Sequence of chain 1.B:
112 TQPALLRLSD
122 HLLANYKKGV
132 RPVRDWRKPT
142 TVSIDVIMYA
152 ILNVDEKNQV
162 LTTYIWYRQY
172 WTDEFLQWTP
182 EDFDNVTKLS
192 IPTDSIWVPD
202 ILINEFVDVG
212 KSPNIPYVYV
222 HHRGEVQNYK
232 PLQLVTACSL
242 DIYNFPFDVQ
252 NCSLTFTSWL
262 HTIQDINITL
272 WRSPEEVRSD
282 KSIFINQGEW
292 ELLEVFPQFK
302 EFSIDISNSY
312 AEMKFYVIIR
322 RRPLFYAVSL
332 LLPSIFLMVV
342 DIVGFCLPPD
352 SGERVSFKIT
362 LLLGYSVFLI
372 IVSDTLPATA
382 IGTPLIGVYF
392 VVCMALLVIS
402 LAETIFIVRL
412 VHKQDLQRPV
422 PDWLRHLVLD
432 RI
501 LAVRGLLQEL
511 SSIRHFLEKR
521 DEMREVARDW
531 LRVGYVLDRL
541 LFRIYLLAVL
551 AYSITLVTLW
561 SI

Binding-site contacts:
Ligand atom C12 contacts residue ARG169 of chain 1.B at 3.5 Å.
Ligand atom C11 contacts residue ASP146 of chain 1.B at 3.5 Å.
Ligand atom C22 contacts residue SER259 of chain 1.E at 4.1 Å.
Ligand atom C13 contacts residue TRP167 of chain 1.B at 3.4 Å (hydrophobic).
Ligand atom C02 contacts residue ILE305 of chain 1.E at 4.1 Å (hydrophobic).
Ligand atom C01 contacts residue ARG169 of chain 1.B at 3.8 Å.
Ligand atom C09 contacts residue ARG169 of chain 1.B at 3.9 Å.
Ligand atom C09 contacts residue ILE148 of chain 1.B at 4.2 Å (hydrophobic).
Ligand atom O07 contacts residue TRP260 of chain 1.E at 4.1 Å.
Ligand atom N05 contacts residue TRP167 of chain 1.B at 3.5 Å.
Ligand atom C16 contacts residue TRP260 of chain 1.E at 3.4 Å (hydrophobic).
Ligand atom C15 contacts residue TRP167 of chain 1.B at 3.7 Å (hydrophobic).
Ligand atom C08 contacts residue TYR230 of chain 1.B at 4.2 Å (hydrophobic).
Ligand atom C08 contacts residue ARG169 of chain 1.B at 4.1 Å.
Ligand atom C10 contacts residue ARG169 of chain 1.B at 3.5 Å.
Ligand atom C20 contacts residue TRP167 of chain 1.B at 3.8 Å (hydrophobic).
Ligand atom C10 contacts residue ILE148 of chain 1.B at 3.5 Å (hydrophobic).
Ligand atom C14 contacts residue ILE148 of chain 1.B at 3.5 Å (hydrophobic).
Ligand atom C06 contacts residue TYR230 of chain 1.B at 3.7 Å (hydrophobic).
Ligand atom C22 contacts residue ASN205 of chain 1.E at 4.0 Å.
Ligand atom C13 contacts residue ARG169 of chain 1.B at 3.8 Å.
Ligand atom C21 contacts residue TRP167 of chain 1.B at 4.1 Å (hydrophobic).
Ligand atom C22 contacts residue TRP260 of chain 1.E at 3.7 Å (hydrophobic).
Ligand atom C12 contacts residue TRP167 of chain 1.B at 3.3 Å (hydrophobic).
Ligand atom C11 contacts residue ILE148 of chain 1.B at 3.4 Å (hydrophobic).
Ligand atom C14 contacts residue ASP146 of chain 1.B at 4.2 Å.
Ligand atom C04 contacts residue TRP167 of chain 1.B at 3.7 Å (hydrophobic).
Ligand atom C16 contacts residue TYR230 of chain 1.B at 4.0 Å (hydrophobic).
Ligand atom C12 contacts residue ILE148 of chain 1.B at 4.0 Å (hydrophobic).
Ligand atom N17 contacts residue TRP260 of chain 1.E at 2.9 Å (h-bond).
Ligand atom O07 contacts residue TYR230 of chain 1.B at 3.2 Å.
Ligand atom C11 contacts residue ARG169 of chain 1.B at 3.3 Å.
Ligand atom O07 contacts residue TRP167 of chain 1.B at 4.1 Å.
Ligand atom C18 contacts residue TYR311 of chain 1.E at 3.5 Å (hydrophobic).
Ligand atom C06 contacts residue TRP167 of chain 1.B at 3.8 Å (hydrophobic).
Ligand atom C21 contacts residue ASN205 of chain 1.E at 3.6 Å.
Ligand atom C19 contacts residue TYR311 of chain 1.E at 4.2 Å (hydrophobic).
Ligand atom C03 contacts residue ARG169 of chain 1.B at 4.2 Å.
Ligand atom C14 contacts residue ARG169 of chain 1.B at 3.5 Å.
Ligand atom C18 contacts residue TRP260 of chain 1.E at 3.8 Å (hydrophobic).

Sequence of chain 1.E:
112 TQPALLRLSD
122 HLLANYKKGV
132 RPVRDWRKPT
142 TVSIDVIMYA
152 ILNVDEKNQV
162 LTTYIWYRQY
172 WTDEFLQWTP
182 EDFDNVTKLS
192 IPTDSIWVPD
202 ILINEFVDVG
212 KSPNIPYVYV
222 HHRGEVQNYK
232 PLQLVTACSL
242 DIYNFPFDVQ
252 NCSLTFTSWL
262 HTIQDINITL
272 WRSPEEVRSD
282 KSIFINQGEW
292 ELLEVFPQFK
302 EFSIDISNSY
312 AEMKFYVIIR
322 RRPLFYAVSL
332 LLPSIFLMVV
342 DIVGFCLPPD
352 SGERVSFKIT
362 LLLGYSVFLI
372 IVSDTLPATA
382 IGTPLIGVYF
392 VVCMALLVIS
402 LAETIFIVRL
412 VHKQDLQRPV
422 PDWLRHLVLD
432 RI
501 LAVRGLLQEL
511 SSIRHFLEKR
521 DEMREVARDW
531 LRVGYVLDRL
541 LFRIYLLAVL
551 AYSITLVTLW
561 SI

This small molecule binds to this protein.
Small molecule (SMILES): O=C1c2cccc3c2[C@H](CCC3)CN1[C@@H]1CN2CCC1CC2